Sequence of chain 1.D:
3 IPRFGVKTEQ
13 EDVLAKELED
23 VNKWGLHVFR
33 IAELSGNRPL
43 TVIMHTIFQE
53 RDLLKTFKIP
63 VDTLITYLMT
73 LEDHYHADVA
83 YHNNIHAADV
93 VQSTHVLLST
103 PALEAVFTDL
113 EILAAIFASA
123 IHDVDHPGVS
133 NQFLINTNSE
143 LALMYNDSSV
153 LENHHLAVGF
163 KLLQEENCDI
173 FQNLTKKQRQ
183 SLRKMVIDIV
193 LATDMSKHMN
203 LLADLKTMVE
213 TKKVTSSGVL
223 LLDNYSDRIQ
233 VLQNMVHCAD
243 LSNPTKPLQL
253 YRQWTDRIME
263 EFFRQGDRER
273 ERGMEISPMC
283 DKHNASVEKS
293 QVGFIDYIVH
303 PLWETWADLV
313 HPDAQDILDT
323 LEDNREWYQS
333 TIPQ

Binding-site contacts:
Ligand atom O52 contacts residue PHE296 of chain 1.D at 3.8 Å.
Ligand atom C29 contacts residue HIS84 of chain 1.D at 3.3 Å.
Ligand atom N30 contacts residue HIS84 of chain 1.D at 3.5 Å.
Ligand atom C2 contacts residue PHE296 of chain 1.D at 3.4 Å (hydrophobic).
Ligand atom C6 contacts residue THR257 of chain 1.D at 3.8 Å.
Ligand atom C22 contacts residue GLN293 of chain 1.D at 3.8 Å.
Ligand atom C1 contacts residue ASN245 of chain 1.D at 3.2 Å.
Ligand atom C39 contacts residue MET281 of chain 1.D at 3.9 Å (hydrophobic).
Ligand atom C3 contacts residue ILE260 of chain 1.D at 3.7 Å (hydrophobic).
Ligand atom N13 contacts residue PHE296 of chain 1.D at 3.8 Å.
Ligand atom C43 contacts residue GLN293 of chain 1.D at 3.6 Å.
Ligand atom C14 contacts residue PHE296 of chain 1.D at 3.5 Å (hydrophobic).
Ligand atom C29 contacts residue ILE260 of chain 1.D at 3.8 Å (hydrophobic).
Ligand atom C41 contacts residue MET281 of chain 1.D at 3.2 Å (hydrophobic).
Ligand atom C40 contacts residue MET281 of chain 1.D at 3.4 Å (hydrophobic).
Ligand atom C5 contacts residue THR257 of chain 1.D at 3.3 Å.
Ligand atom C16 contacts residue PHE296 of chain 1.D at 3.4 Å (hydrophobic).
Ligand atom N4 contacts residue GLN293 of chain 1.D at 3.0 Å (h-bond).
Ligand atom N54 contacts residue PHE296 of chain 1.D at 3.6 Å.
Ligand atom O56 contacts residue PHE296 of chain 1.D at 3.3 Å.
Ligand atom O58 contacts residue SER292 of chain 1.D at 3.2 Å (h-bond).
Ligand atom C43 contacts residue PHE264 of chain 1.D at 3.6 Å (hydrophobic).
Ligand atom O50 contacts residue TYR83 of chain 1.D at 3.5 Å (h-bond).
Ligand atom N4 contacts residue ILE260 of chain 1.D at 3.5 Å.
Ligand atom C24 contacts residue LEU243 of chain 1.D at 3.6 Å (hydrophobic).
Ligand atom C39 contacts residue PHE296 of chain 1.D at 3.5 Å (hydrophobic).
Ligand atom C5 contacts residue ILE260 of chain 1.D at 3.6 Å (hydrophobic).
Ligand atom N15 contacts residue PHE296 of chain 1.D at 3.2 Å.
Ligand atom O50 contacts residue PHE296 of chain 1.D at 3.9 Å.
Ligand atom N54 contacts residue MET281 of chain 1.D at 3.7 Å.
Ligand atom C6 contacts residue ASN245 of chain 1.D at 3.8 Å.
Ligand atom C5 contacts residue GLN293 of chain 1.D at 3.2 Å.
Ligand atom C42 contacts residue MET281 of chain 1.D at 3.7 Å (hydrophobic).
Ligand atom C42 contacts residue MET261 of chain 1.D at 3.7 Å (hydrophobic).
Ligand atom C41 contacts residue SER292 of chain 1.D at 3.7 Å.
Ligand atom C42 contacts residue GLN293 of chain 1.D at 3.9 Å.
Ligand atom C31 contacts residue PHE264 of chain 1.D at 3.9 Å (hydrophobic).
Ligand atom C3 contacts residue PHE296 of chain 1.D at 3.5 Å (hydrophobic).
Ligand atom C24 contacts residue PHE296 of chain 1.D at 3.8 Å (hydrophobic).
Ligand atom N54 contacts residue SER292 of chain 1.D at 3.5 Å (h-bond).

The small molecule below binds the protein below.
Small molecule (SMILES): O=c1c2cccnc2n(-c2cccc([N+](=O)[O-])c2)c(=O)n1Cc1ccncc1